Binding-site contacts:
Ligand atom O4 contacts residue GLN112 of chain 1.C at 2.7 Å (h-bond).
Ligand atom C8 contacts residue GLU56 of chain 1.C at 4.1 Å.
Ligand atom O6 contacts residue PRO29 of chain 1.C at 3.9 Å.
Ligand atom C6 contacts residue GLN112 of chain 1.C at 3.7 Å.
Ligand atom C7 contacts residue GLU56 of chain 1.C at 3.7 Å.
Ligand atom C1 contacts residue ASN55 of chain 1.C at 1.6 Å.
Ligand atom O4 contacts residue THR111 of chain 1.C at 4.4 Å.
Ligand atom C5 contacts residue PRO29 of chain 1.C at 4.5 Å (hydrophobic).
Ligand atom C8 contacts residue ASN55 of chain 1.C at 3.9 Å.
Ligand atom O5 contacts residue PRO29 of chain 1.C at 3.5 Å.
Ligand atom C4 contacts residue GLN112 of chain 1.C at 3.8 Å.
Ligand atom C2 contacts residue ASN55 of chain 1.C at 2.8 Å.
Ligand atom C5 contacts residue GLN112 of chain 1.C at 4.0 Å.
Ligand atom O7 contacts residue GLU56 of chain 1.C at 2.9 Å (salt-bridge).
Ligand atom N2 contacts residue ASN55 of chain 1.C at 3.3 Å (h-bond).
Ligand atom C1 contacts residue PRO29 of chain 1.C at 4.3 Å (hydrophobic).
Ligand atom C1 contacts residue GLU56 of chain 1.C at 4.5 Å.
Ligand atom C7 contacts residue ASN55 of chain 1.C at 3.7 Å.
Ligand atom C6 contacts residue PRO29 of chain 1.C at 4.2 Å (hydrophobic).
Ligand atom C3 contacts residue ASN55 of chain 1.C at 4.0 Å.
Ligand atom C5 contacts residue ASN55 of chain 1.C at 3.6 Å.
Ligand atom O7 contacts residue ASN55 of chain 1.C at 3.7 Å.
Ligand atom O5 contacts residue ASN55 of chain 1.C at 2.3 Å (h-bond).
Ligand atom C4 contacts residue ASN55 of chain 1.C at 4.4 Å.

Sequence of chain 1.C:
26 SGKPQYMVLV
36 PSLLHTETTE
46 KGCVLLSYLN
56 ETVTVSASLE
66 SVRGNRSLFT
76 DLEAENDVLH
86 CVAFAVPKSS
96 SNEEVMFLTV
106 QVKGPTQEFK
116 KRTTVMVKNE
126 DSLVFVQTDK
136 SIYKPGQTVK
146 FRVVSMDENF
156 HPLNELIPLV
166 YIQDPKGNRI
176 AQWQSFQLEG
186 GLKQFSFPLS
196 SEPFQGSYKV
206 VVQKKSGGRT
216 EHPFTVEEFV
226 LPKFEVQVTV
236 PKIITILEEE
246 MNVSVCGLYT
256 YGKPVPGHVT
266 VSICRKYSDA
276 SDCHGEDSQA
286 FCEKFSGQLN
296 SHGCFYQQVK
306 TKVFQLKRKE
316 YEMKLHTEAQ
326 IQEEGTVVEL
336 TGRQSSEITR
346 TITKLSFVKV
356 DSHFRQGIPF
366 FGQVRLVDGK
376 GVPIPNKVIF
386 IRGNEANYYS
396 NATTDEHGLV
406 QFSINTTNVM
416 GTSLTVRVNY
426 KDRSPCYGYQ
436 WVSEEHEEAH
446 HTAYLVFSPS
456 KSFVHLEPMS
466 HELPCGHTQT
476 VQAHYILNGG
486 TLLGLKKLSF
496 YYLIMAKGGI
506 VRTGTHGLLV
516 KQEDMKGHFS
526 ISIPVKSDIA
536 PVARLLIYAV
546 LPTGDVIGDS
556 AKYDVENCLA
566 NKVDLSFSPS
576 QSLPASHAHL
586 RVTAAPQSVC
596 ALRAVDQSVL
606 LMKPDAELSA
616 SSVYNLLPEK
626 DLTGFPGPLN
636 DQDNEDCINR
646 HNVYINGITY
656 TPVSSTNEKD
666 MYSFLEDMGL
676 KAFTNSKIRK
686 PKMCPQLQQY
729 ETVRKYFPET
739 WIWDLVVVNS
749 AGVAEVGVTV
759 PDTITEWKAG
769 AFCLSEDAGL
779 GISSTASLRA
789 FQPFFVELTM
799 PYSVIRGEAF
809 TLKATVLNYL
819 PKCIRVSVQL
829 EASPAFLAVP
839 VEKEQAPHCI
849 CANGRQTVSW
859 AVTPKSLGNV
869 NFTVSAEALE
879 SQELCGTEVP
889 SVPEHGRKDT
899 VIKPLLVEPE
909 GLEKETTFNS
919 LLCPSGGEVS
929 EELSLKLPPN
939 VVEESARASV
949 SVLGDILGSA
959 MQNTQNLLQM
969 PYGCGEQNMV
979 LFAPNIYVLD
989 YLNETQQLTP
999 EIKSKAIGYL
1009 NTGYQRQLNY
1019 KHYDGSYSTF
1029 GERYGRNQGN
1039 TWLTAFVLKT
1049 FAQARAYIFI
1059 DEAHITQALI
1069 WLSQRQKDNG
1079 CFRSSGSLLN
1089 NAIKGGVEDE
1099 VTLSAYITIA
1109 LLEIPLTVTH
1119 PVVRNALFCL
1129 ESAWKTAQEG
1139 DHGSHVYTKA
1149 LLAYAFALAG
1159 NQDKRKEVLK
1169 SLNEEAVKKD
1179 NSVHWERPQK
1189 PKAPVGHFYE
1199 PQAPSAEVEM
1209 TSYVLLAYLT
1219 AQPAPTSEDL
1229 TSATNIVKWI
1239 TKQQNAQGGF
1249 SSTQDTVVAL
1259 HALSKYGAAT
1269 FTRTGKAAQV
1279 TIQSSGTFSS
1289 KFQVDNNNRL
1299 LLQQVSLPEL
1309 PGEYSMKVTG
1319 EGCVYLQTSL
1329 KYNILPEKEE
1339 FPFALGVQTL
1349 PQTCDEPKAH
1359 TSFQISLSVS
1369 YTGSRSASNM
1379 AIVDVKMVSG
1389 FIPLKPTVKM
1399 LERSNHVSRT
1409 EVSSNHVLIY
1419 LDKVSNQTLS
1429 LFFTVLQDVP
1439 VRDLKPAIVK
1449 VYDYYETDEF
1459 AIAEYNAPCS

The small molecule below binds the protein below.
Small molecule (SMILES): CC(=O)N[C@@H]1[C@@H](O)[C@H](O)[C@@H](CO)O[C@H]1O